Sequence of chain 2.B:
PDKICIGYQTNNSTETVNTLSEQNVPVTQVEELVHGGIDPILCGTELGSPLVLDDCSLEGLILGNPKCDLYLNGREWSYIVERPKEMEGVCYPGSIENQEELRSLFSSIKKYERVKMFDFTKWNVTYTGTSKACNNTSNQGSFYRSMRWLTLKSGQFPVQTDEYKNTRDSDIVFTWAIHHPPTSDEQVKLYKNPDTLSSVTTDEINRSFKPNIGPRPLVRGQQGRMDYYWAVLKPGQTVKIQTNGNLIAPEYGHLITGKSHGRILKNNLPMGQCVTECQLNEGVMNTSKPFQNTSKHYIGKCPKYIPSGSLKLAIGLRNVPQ

This protein binds this small molecule.
Small molecule (SMILES): CC(=O)N[C@@H]1[C@@H](O)[C@H](O)[C@@H](CO)O[C@H]1O

Binding-site contacts:
Ligand atom O7 contacts residue GLN161 of chain 2.B at 4.2 Å.
Ligand atom C8 contacts residue GLN161 of chain 2.B at 3.5 Å.
Ligand atom C8 contacts residue LYS123 of chain 2.B at 3.5 Å.
Ligand atom O7 contacts residue THR162 of chain 2.B at 3.6 Å (h-bond).
Ligand atom C3 contacts residue LYS123 of chain 2.B at 3.6 Å.
Ligand atom C2 contacts residue ASN125 of chain 2.B at 2.5 Å.
Ligand atom C4 contacts residue ASN125 of chain 2.B at 4.2 Å.
Ligand atom C7 contacts residue LYS123 of chain 2.B at 3.5 Å.
Ligand atom C8 contacts residue THR162 of chain 2.B at 3.2 Å.
Ligand atom C3 contacts residue ASN125 of chain 2.B at 3.8 Å.
Ligand atom C7 contacts residue THR162 of chain 2.B at 3.8 Å.
Ligand atom C7 contacts residue GLN161 of chain 2.B at 3.8 Å.
Ligand atom N2 contacts residue ASN125 of chain 2.B at 2.8 Å (h-bond).
Ligand atom C2 contacts residue LYS123 of chain 2.B at 3.7 Å.
Ligand atom N2 contacts residue LYS123 of chain 2.B at 3.0 Å (salt-bridge).
Ligand atom O3 contacts residue LYS123 of chain 2.B at 4.2 Å.
Ligand atom C5 contacts residue ASN125 of chain 2.B at 3.7 Å.
Ligand atom N2 contacts residue GLN161 of chain 2.B at 3.8 Å.
Ligand atom C1 contacts residue ASN125 of chain 2.B at 1.4 Å.
Ligand atom O5 contacts residue ASN125 of chain 2.B at 2.4 Å (h-bond).
Ligand atom O7 contacts residue VAL160 of chain 2.B at 4.4 Å.
Ligand atom O7 contacts residue LYS123 of chain 2.B at 4.4 Å.
Ligand atom C8 contacts residue TRP124 of chain 2.B at 4.4 Å (hydrophobic).
Ligand atom C7 contacts residue ASN125 of chain 2.B at 3.9 Å.
Ligand atom C1 contacts residue LYS123 of chain 2.B at 4.1 Å.